Binding-site contacts:
Ligand atom C2 contacts residue UDP1 of chain 1.EB at 2.9 Å.
Ligand atom C2 contacts residue NHF1 of chain 1.LB at 0.2 Å.
Ligand atom O5 contacts residue HIS438 of chain 1.G at 3.9 Å.
Ligand atom C3 contacts residue UDP1 of chain 1.EB at 3.2 Å.
Ligand atom C6 contacts residue HIS438 of chain 1.G at 3.6 Å.
Ligand atom O2 contacts residue NHF1 of chain 1.LB at 0.4 Å (h-bond).
Ligand atom O6 contacts residue HIS438 of chain 1.G at 2.6 Å (h-bond).
Ligand atom O6 contacts residue NHF1 of chain 1.LB at 0.7 Å.
Ligand atom O4 contacts residue PHE677 of chain 1.G at 3.3 Å.
Ligand atom C5 contacts residue GLY303 of chain 1.G at 3.8 Å.
Ligand atom C2 contacts residue HIS438 of chain 1.G at 3.2 Å.
Ligand atom O5 contacts residue NHF1 of chain 1.LB at 1.1 Å (h-bond).
Ligand atom C4 contacts residue NHF1 of chain 1.LB at 0.3 Å.
Ligand atom O3 contacts residue NHF1 of chain 1.LB at 0.4 Å (h-bond).
Ligand atom C1 contacts residue HIS438 of chain 1.G at 3.4 Å.
Ligand atom O3 contacts residue PHE677 of chain 1.G at 2.8 Å (h-bond).
Ligand atom O2 contacts residue UDP1 of chain 1.EB at 3.2 Å (h-bond).
Ligand atom C4 contacts residue PHE677 of chain 1.G at 3.7 Å (hydrophobic).
Ligand atom C1 contacts residue UDP1 of chain 1.EB at 2.6 Å.
Ligand atom O5 contacts residue GLY303 of chain 1.G at 3.9 Å.
Ligand atom C3 contacts residue NHF1 of chain 1.LB at 0.2 Å.
Ligand atom O4 contacts residue LEU679 of chain 1.G at 3.3 Å (h-bond).
Ligand atom O2 contacts residue HIS438 of chain 1.G at 3.5 Å (h-bond).
Ligand atom O2 contacts residue ALA439 of chain 1.G at 3.9 Å.
Ligand atom O6 contacts residue TYR307 of chain 1.G at 3.9 Å.
Ligand atom C6 contacts residue NHF1 of chain 1.LB at 0.8 Å.
Ligand atom C4 contacts residue UDP1 of chain 1.EB at 3.6 Å.
Ligand atom O3 contacts residue ALA676 of chain 1.G at 3.6 Å (h-bond).
Ligand atom O4 contacts residue GLY678 of chain 1.G at 3.2 Å (h-bond).
Ligand atom C1 contacts residue NHF1 of chain 1.LB at 0.4 Å.
Ligand atom C5 contacts residue NHF1 of chain 1.LB at 0.7 Å.
Ligand atom O5 contacts residue GLN304 of chain 1.G at 3.6 Å (h-bond).
Ligand atom O4 contacts residue NHF1 of chain 1.LB at 0.3 Å (h-bond).
Ligand atom O3 contacts residue GLY678 of chain 1.G at 3.3 Å (h-bond).
Ligand atom O4 contacts residue UDP1 of chain 1.EB at 2.9 Å (h-bond).
Ligand atom C3 contacts residue GLU675 of chain 1.G at 3.5 Å.
Ligand atom C5 contacts residue UDP1 of chain 1.EB at 3.3 Å.
Ligand atom O5 contacts residue UDP1 of chain 1.EB at 3.3 Å (h-bond).
Ligand atom O3 contacts residue GLU675 of chain 1.G at 3.0 Å (salt-bridge).
Ligand atom C6 contacts residue GLY303 of chain 1.G at 3.5 Å.

Sequence of chain 1.G:
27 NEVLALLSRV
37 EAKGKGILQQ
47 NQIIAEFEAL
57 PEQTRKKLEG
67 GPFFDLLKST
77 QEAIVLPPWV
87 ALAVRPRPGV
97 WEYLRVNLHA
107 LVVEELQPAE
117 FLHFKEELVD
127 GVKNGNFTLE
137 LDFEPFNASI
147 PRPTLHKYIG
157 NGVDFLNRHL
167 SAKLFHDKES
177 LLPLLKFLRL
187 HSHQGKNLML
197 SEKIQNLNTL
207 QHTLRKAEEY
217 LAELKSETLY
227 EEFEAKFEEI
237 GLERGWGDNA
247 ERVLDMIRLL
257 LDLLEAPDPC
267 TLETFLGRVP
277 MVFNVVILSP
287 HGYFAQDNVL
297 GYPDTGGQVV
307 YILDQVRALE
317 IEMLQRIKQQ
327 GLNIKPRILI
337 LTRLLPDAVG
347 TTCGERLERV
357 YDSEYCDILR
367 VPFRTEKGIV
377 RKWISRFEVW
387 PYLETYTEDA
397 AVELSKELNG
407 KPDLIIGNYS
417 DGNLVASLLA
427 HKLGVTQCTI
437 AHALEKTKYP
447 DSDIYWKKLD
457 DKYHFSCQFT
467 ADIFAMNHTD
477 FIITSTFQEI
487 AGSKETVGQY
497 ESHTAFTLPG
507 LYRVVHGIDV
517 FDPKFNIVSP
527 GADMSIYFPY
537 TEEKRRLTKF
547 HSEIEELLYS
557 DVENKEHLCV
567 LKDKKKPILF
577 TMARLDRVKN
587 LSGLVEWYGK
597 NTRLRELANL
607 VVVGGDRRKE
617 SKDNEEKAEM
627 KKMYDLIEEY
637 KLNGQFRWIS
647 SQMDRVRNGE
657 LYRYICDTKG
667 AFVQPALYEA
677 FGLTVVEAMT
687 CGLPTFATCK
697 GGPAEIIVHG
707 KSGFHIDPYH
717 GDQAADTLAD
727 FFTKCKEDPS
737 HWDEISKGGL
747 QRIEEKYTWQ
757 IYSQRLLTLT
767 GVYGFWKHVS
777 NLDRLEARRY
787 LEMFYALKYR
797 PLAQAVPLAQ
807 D

This protein binds this small molecule.
Small molecule (SMILES): OC[C@H]1OC=C(O)[C@@H](O)[C@@H]1O